This small molecule binds to this protein.
Small molecule (SMILES): Nc1ncnc2c1ncn2[C@@H]1O[C@H](CO[P](=O)(O)O[P](=O)(O)NP(=O)(O)O)[C@@H](O)[C@H]1O

Sequence of chain 1.A:
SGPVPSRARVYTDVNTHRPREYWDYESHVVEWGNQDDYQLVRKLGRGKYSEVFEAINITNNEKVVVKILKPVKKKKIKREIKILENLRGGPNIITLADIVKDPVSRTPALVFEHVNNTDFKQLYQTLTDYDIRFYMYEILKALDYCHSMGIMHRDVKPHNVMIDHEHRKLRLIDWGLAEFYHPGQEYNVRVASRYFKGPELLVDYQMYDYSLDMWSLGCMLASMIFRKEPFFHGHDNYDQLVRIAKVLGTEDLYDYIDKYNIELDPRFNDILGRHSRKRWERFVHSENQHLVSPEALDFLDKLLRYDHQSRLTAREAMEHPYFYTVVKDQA

Binding-site contacts:
Ligand atom O1B contacts residue SER50 of chain 1.A at 2.7 Å (h-bond).
Ligand atom PA contacts residue LYS67 of chain 1.A at 3.9 Å.
Ligand atom C1' contacts residue VAL52 of chain 1.A at 3.8 Å (hydrophobic).
Ligand atom O3' contacts residue MET162 of chain 1.A at 3.9 Å.
Ligand atom C4 contacts residue VAL65 of chain 1.A at 4.0 Å (hydrophobic).
Ligand atom PB contacts residue ASP174 of chain 1.A at 4.0 Å.
Ligand atom O2B contacts residue ASP174 of chain 1.A at 2.9 Å (salt-bridge).
Ligand atom N3B contacts residue GLY47 of chain 1.A at 3.8 Å.
Ligand atom C6 contacts residue GLU113 of chain 1.A at 4.0 Å.
Ligand atom O2G contacts residue ARG46 of chain 1.A at 3.7 Å.
Ligand atom N3 contacts residue MET162 of chain 1.A at 3.9 Å.
Ligand atom N6 contacts residue PHE112 of chain 1.A at 4.0 Å.
Ligand atom N1 contacts residue VAL115 of chain 1.A at 3.5 Å (h-bond).
Ligand atom N6 contacts residue GLU113 of chain 1.A at 3.3 Å (salt-bridge).
Ligand atom O1B contacts residue LYS67 of chain 1.A at 4.0 Å.
Ligand atom O3G contacts residue LYS48 of chain 1.A at 3.4 Å (salt-bridge).
Ligand atom O3A contacts residue SER50 of chain 1.A at 3.7 Å.
Ligand atom C8 contacts residue ILE173 of chain 1.A at 3.7 Å (hydrophobic).
Ligand atom O1A contacts residue ASP174 of chain 1.A at 3.7 Å.
Ligand atom PA contacts residue ASP174 of chain 1.A at 3.7 Å.
Ligand atom O2A contacts residue ASN160 of chain 1.A at 3.6 Å (h-bond).
Ligand atom PB contacts residue SER50 of chain 1.A at 3.6 Å.
Ligand atom N3B contacts residue SER50 of chain 1.A at 3.7 Å.
Ligand atom O4' contacts residue VAL52 of chain 1.A at 3.5 Å.
Ligand atom N6 contacts residue ILE94 of chain 1.A at 3.0 Å.
Ligand atom C2 contacts residue VAL115 of chain 1.A at 3.6 Å (hydrophobic).
Ligand atom C5 contacts residue VAL65 of chain 1.A at 4.0 Å (hydrophobic).
Ligand atom N1 contacts residue VAL65 of chain 1.A at 3.6 Å.
Ligand atom O2A contacts residue ASP174 of chain 1.A at 3.1 Å.
Ligand atom N7 contacts residue ILE173 of chain 1.A at 3.8 Å.
Ligand atom O1B contacts residue TYR49 of chain 1.A at 3.6 Å.
Ligand atom O3G contacts residue GLY47 of chain 1.A at 3.0 Å.
Ligand atom C5' contacts residue ILE173 of chain 1.A at 3.9 Å (hydrophobic).
Ligand atom O1A contacts residue LYS67 of chain 1.A at 3.2 Å (salt-bridge).
Ligand atom C2 contacts residue VAL65 of chain 1.A at 3.8 Å (hydrophobic).
Ligand atom C3' contacts residue MET162 of chain 1.A at 3.8 Å (hydrophobic).
Ligand atom PG contacts residue GLY47 of chain 1.A at 3.4 Å.
Ligand atom O2G contacts residue GLY47 of chain 1.A at 3.3 Å.
Ligand atom C6 contacts residue VAL65 of chain 1.A at 3.9 Å (hydrophobic).
Ligand atom O3A contacts residue LYS67 of chain 1.A at 3.8 Å.